Binding-site contacts:
Ligand atom C2 contacts residue ASN100 of chain 2.B at 2.5 Å.
Ligand atom C7 contacts residue ASN100 of chain 2.B at 3.5 Å.
Ligand atom C5 contacts residue ASN100 of chain 2.B at 3.7 Å.
Ligand atom C6 contacts residue SER102 of chain 2.B at 3.2 Å.
Ligand atom O6 contacts residue SER102 of chain 2.B at 4.0 Å.
Ligand atom O7 contacts residue ASN100 of chain 2.B at 3.8 Å.
Ligand atom O5 contacts residue SER102 of chain 2.B at 2.8 Å (h-bond).
Ligand atom C1 contacts residue ASN100 of chain 2.B at 1.4 Å.
Ligand atom O5 contacts residue ASN100 of chain 2.B at 2.4 Å (h-bond).
Ligand atom C4 contacts residue ASN100 of chain 2.B at 4.2 Å.
Ligand atom C3 contacts residue ASN100 of chain 2.B at 3.8 Å.
Ligand atom C1 contacts residue SER102 of chain 2.B at 3.7 Å.
Ligand atom N2 contacts residue ASN100 of chain 2.B at 2.9 Å (h-bond).
Ligand atom C5 contacts residue SER102 of chain 2.B at 3.4 Å.

Sequence of chain 2.B:
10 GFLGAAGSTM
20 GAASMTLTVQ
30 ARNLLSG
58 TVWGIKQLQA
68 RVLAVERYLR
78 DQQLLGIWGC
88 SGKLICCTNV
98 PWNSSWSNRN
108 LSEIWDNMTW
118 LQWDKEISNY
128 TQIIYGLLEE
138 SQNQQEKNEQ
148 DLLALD

The small molecule below binds the protein below.
Small molecule (SMILES): CC(=O)N[C@@H]1[C@@H](O)[C@H](O)[C@@H](CO)O[C@H]1O